Sequence of chain 1.B:
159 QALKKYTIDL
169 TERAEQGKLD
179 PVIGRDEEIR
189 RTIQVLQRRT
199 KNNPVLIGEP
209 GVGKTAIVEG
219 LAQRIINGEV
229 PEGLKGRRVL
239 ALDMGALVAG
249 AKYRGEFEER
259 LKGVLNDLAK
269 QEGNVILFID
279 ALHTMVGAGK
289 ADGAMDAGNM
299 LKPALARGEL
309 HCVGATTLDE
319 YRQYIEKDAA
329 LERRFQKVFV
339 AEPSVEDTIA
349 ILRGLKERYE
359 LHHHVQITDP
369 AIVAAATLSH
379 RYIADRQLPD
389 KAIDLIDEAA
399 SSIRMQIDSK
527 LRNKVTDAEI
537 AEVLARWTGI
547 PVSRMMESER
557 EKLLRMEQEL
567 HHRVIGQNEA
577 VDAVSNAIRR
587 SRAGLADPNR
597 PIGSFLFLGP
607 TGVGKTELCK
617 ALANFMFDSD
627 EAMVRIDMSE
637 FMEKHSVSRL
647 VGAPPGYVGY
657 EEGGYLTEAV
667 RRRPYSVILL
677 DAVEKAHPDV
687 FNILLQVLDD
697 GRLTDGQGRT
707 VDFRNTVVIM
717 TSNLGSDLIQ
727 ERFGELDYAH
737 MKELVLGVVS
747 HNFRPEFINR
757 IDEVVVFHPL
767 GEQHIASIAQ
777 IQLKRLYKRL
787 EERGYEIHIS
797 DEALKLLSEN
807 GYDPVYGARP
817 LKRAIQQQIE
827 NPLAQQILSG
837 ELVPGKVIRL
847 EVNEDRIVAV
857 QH

Sequence of chain 1.C:
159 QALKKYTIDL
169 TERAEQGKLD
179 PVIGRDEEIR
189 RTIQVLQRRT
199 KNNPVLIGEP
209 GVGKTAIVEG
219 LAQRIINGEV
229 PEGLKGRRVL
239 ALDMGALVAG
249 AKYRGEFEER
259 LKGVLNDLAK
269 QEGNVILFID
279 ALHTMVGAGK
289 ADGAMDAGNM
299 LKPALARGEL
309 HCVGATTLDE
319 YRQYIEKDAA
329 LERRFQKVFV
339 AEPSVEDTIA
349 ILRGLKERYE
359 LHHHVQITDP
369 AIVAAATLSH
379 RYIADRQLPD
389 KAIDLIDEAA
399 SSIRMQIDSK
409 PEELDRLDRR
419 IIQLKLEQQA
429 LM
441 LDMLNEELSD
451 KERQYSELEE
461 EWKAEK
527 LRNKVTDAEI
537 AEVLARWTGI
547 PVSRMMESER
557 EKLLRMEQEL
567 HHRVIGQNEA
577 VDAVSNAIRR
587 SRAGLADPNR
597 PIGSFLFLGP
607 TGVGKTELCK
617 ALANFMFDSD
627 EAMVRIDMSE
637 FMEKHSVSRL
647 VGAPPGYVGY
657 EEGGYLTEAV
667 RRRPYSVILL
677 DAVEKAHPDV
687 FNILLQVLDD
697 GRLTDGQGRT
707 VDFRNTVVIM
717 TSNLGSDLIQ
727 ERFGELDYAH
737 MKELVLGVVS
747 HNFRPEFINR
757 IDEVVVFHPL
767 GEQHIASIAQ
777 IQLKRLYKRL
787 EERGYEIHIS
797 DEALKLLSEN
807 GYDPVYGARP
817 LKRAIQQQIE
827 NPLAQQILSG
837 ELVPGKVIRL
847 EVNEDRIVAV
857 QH

The protein below binds the small molecule below.
Small molecule (SMILES): Nc1ncnc2c1ncn2[C@@H]1O[C@H](COP(=O)(O)OP(=O)(O)OP(O)(O)=S)[C@@H](O)[C@H]1O

Binding-site contacts:
Ligand atom C2 contacts residue VAL180 of chain 1.C at 3.7 Å (hydrophobic).
Ligand atom N1 contacts residue VAL180 of chain 1.C at 3.7 Å.
Ligand atom N7 contacts residue ALA214 of chain 1.C at 3.6 Å.
Ligand atom N1 contacts residue ILE181 of chain 1.C at 3.0 Å (h-bond).
Ligand atom N3 contacts residue PRO179 of chain 1.C at 3.6 Å.
Ligand atom C2 contacts residue ILE181 of chain 1.C at 3.7 Å (hydrophobic).
Ligand atom O2A contacts residue LYS212 of chain 1.C at 3.6 Å (salt-bridge).
Ligand atom O4' contacts residue ILE391 of chain 1.C at 3.3 Å.
Ligand atom O3B contacts residue GLY209 of chain 1.C at 3.3 Å (h-bond).
Ligand atom O5' contacts residue ARG331 of chain 1.B at 3.7 Å.
Ligand atom C8 contacts residue GLY211 of chain 1.C at 3.7 Å.
Ligand atom PG contacts residue LYS212 of chain 1.C at 3.8 Å.
Ligand atom O2A contacts residue GLY211 of chain 1.C at 3.2 Å.
Ligand atom O2B contacts residue GLY211 of chain 1.C at 3.0 Å (h-bond).
Ligand atom O1B contacts residue MG1 of chain 1.P at 2.1 Å.
Ligand atom N6 contacts residue ILE349 of chain 1.C at 3.8 Å.
Ligand atom O2' contacts residue ASP178 of chain 1.C at 3.5 Å (salt-bridge).
Ligand atom C5 contacts residue ALA214 of chain 1.C at 3.7 Å (hydrophobic).
Ligand atom N7 contacts residue PRO387 of chain 1.C at 3.6 Å.
Ligand atom O1B contacts residue THR213 of chain 1.C at 2.6 Å (h-bond).
Ligand atom C8 contacts residue PRO387 of chain 1.C at 3.5 Å (hydrophobic).
Ligand atom C6 contacts residue ILE181 of chain 1.C at 3.7 Å (hydrophobic).
Ligand atom S1G contacts residue ARG331 of chain 1.B at 2.7 Å (salt-bridge).
Ligand atom O3A contacts residue ARG331 of chain 1.B at 3.6 Å (salt-bridge).
Ligand atom N7 contacts residue GLY211 of chain 1.C at 3.5 Å.
Ligand atom N3 contacts residue LEU353 of chain 1.C at 3.4 Å.
Ligand atom N6 contacts residue ARG183 of chain 1.C at 3.5 Å.
Ligand atom O2G contacts residue MG1 of chain 1.P at 2.1 Å.
Ligand atom C2 contacts residue PRO179 of chain 1.C at 3.2 Å (hydrophobic).
Ligand atom O1A contacts residue THR213 of chain 1.C at 3.6 Å.
Ligand atom PB contacts residue MG1 of chain 1.P at 3.5 Å.
Ligand atom O3G contacts residue PRO208 of chain 1.C at 3.7 Å.
Ligand atom PG contacts residue MG1 of chain 1.P at 3.5 Å.
Ligand atom O2B contacts residue LYS212 of chain 1.C at 2.5 Å (salt-bridge).
Ligand atom S1G contacts residue ARG332 of chain 1.B at 2.7 Å (salt-bridge).
Ligand atom O2B contacts residue THR213 of chain 1.C at 3.5 Å (h-bond).
Ligand atom N6 contacts residue ILE181 of chain 1.C at 3.0 Å (h-bond).
Ligand atom O3G contacts residue LYS212 of chain 1.C at 3.3 Å (salt-bridge).
Ligand atom C8 contacts residue ALA214 of chain 1.C at 3.7 Å (hydrophobic).
Ligand atom O3B contacts residue LYS212 of chain 1.C at 3.3 Å (salt-bridge).